This small molecule binds to this protein.
Small molecule (SMILES): O=P(O)(O)OC[C@@H](O)CO

Sequence of chain 1.B:
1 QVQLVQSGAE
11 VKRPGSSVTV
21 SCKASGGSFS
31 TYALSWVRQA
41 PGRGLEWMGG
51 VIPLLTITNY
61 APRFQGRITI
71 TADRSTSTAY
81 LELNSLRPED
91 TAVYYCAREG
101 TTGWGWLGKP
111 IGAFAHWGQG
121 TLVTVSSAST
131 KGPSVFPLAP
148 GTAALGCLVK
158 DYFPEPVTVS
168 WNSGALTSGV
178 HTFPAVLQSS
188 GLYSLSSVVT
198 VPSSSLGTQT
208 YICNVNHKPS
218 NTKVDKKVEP

Binding-site contacts:
Ligand atom O2P contacts residue ARG74 of chain 1.B at 4.3 Å.
Ligand atom O1P contacts residue SER30 of chain 1.B at 4.1 Å.
Ligand atom C1 contacts residue PHE29 of chain 1.B at 3.6 Å (hydrophobic).
Ligand atom O2P contacts residue PHE29 of chain 1.B at 3.7 Å.
Ligand atom O1P contacts residue PHE29 of chain 1.B at 2.7 Å (h-bond).
Ligand atom C1 contacts residue SER28 of chain 1.B at 4.1 Å.
Ligand atom P contacts residue PHE29 of chain 1.B at 3.5 Å.
Ligand atom C1 contacts residue GLY27 of chain 1.B at 3.4 Å.
Ligand atom P contacts residue SER28 of chain 1.B at 3.8 Å.
Ligand atom O3P contacts residue PHE29 of chain 1.B at 3.6 Å.
Ligand atom O3P contacts residue SER28 of chain 1.B at 2.8 Å (h-bond).
Ligand atom P contacts residue SER30 of chain 1.B at 4.0 Å.
Ligand atom C1 contacts residue SER77 of chain 1.B at 4.5 Å.
Ligand atom O1P contacts residue GLY27 of chain 1.B at 4.0 Å.
Ligand atom O3P contacts residue SER30 of chain 1.B at 4.3 Å.
Ligand atom O2P contacts residue SER30 of chain 1.B at 2.6 Å (h-bond).
Ligand atom O1P contacts residue SER28 of chain 1.B at 3.7 Å.
Ligand atom O2P contacts residue SER28 of chain 1.B at 4.0 Å.